Sequence of chain 2.B:
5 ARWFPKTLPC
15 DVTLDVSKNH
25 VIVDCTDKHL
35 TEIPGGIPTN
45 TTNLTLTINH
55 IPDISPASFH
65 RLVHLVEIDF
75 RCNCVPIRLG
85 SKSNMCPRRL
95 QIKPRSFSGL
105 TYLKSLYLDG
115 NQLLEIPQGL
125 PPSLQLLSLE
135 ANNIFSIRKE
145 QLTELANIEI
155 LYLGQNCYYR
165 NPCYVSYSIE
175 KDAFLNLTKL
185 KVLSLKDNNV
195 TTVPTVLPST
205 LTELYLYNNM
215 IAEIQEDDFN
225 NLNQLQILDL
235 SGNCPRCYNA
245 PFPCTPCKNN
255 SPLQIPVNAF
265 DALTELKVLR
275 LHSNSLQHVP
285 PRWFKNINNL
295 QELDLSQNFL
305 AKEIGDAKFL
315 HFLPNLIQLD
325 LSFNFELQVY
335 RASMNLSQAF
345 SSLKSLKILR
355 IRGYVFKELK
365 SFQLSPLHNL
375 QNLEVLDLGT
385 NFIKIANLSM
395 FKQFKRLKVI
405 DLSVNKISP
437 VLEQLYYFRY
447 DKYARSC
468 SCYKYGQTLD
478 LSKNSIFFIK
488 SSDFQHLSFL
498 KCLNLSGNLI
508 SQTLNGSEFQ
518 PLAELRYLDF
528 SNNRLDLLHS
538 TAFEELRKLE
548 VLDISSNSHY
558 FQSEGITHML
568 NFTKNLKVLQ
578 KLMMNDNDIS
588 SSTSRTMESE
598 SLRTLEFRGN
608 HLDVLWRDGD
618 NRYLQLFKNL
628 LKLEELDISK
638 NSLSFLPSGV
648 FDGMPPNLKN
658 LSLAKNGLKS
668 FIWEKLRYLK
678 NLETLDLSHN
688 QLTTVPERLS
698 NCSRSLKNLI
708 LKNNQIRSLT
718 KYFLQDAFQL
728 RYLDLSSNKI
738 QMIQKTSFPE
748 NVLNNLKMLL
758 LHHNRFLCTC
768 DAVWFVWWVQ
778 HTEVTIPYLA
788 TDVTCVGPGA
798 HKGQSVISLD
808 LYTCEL

Binding-site contacts:
Ligand atom N contacts residue ILE563 of chain 2.B at 3.2 Å.
Ligand atom N2 contacts residue LEU535 of chain 2.B at 4.3 Å.
Ligand atom C8 contacts residue THR564 of chain 2.B at 3.4 Å.
Ligand atom C4 contacts residue ILE563 of chain 2.B at 3.8 Å (hydrophobic).
Ligand atom N contacts residue THR564 of chain 2.B at 2.9 Å (h-bond).
Ligand atom C8 contacts residue LEU535 of chain 2.B at 3.5 Å (hydrophobic).
Ligand atom N contacts residue LEU535 of chain 2.B at 3.8 Å.
Ligand atom C contacts residue LEU535 of chain 2.B at 4.0 Å (hydrophobic).
Ligand atom C contacts residue THR510 of chain 2.B at 3.9 Å.
Ligand atom N5 contacts residue THR564 of chain 2.B at 3.8 Å.
Ligand atom C4 contacts residue ASP533 of chain 2.B at 3.3 Å.
Ligand atom C5 contacts residue THR564 of chain 2.B at 3.4 Å.
Ligand atom C17 contacts residue LEU535 of chain 2.B at 3.9 Å (hydrophobic).
Ligand atom C7 contacts residue GLY562 of chain 2.B at 3.5 Å.
Ligand atom N1 contacts residue LEU535 of chain 2.B at 4.2 Å.
Ligand atom C3 contacts residue ASP533 of chain 2.B at 3.8 Å.
Ligand atom N4 contacts residue LEU535 of chain 2.B at 3.9 Å.
Ligand atom C4 contacts residue LEU535 of chain 2.B at 3.9 Å (hydrophobic).
Ligand atom N5 contacts residue ILE563 of chain 2.B at 4.2 Å.
Ligand atom O contacts residue THR564 of chain 2.B at 4.1 Å.
Ligand atom N5 contacts residue LEU535 of chain 2.B at 3.7 Å.
Ligand atom C9 contacts residue THR564 of chain 2.B at 3.3 Å.
Ligand atom O contacts residue LEU535 of chain 2.B at 4.3 Å.
Ligand atom C3 contacts residue LEU535 of chain 2.B at 3.8 Å (hydrophobic).
Ligand atom C4 contacts residue THR564 of chain 2.B at 4.1 Å.
Ligand atom C16 contacts residue LEU535 of chain 2.B at 4.1 Å (hydrophobic).
Ligand atom N4 contacts residue THR510 of chain 2.B at 4.3 Å.
Ligand atom C contacts residue ASP533 of chain 2.B at 4.0 Å.
Ligand atom N4 contacts residue ASP533 of chain 2.B at 3.0 Å (salt-bridge).
Ligand atom C6 contacts residue GLY562 of chain 2.B at 4.0 Å.
Ligand atom N3 contacts residue LEU535 of chain 2.B at 4.3 Å.
Ligand atom C1 contacts residue LEU535 of chain 2.B at 3.8 Å (hydrophobic).
Ligand atom C7 contacts residue ILE563 of chain 2.B at 4.1 Å (hydrophobic).
Ligand atom C3 contacts residue THR510 of chain 2.B at 4.4 Å.
Ligand atom C2 contacts residue LEU535 of chain 2.B at 4.0 Å (hydrophobic).
Ligand atom N contacts residue ASP533 of chain 2.B at 2.7 Å (salt-bridge).
Ligand atom C6 contacts residue THR564 of chain 2.B at 4.3 Å.

A protein and the small-molecule ligand that binds it are described below.
Small molecule (SMILES): CCC[C@@H](CCO)Nc1nc(N)nc2cnn(Cc3ccc(CNC4CCOCC4)cc3OC)c12